This small molecule binds to this protein.
Small molecule (SMILES): COCCO[C@@H](C)CO[C@H](C)CO[C@H](C)COC(C)CO[C@@H](C)CO[C@@H](C)CO[C@H](C)CO[C@H](C)COC[C@H](C)N

Binding-site contacts:
Ligand atom OH contacts residue GLY1 of chain 1.D at 4.2 Å.
Ligand atom C20 contacts residue HIS254 of chain 1.A at 4.0 Å.
Ligand atom C3 contacts residue TYR358 of chain 1.A at 4.1 Å (hydrophobic).
Ligand atom C contacts residue GLU388 of chain 1.A at 4.0 Å.
Ligand atom C32 contacts residue VAL243 of chain 1.A at 3.6 Å (hydrophobic).
Ligand atom C36 contacts residue THR256 of chain 1.A at 3.8 Å.
Ligand atom C contacts residue ARG409 of chain 1.A at 3.6 Å.
Ligand atom O10 contacts residue ILE253 of chain 1.A at 4.2 Å.
Ligand atom C19 contacts residue ASP271 of chain 1.A at 4.2 Å.
Ligand atom O10 contacts residue GLY1 of chain 1.D at 4.1 Å.
Ligand atom C36 contacts residue ILE241 of chain 1.A at 3.4 Å (hydrophobic).
Ligand atom C32 contacts residue ILE253 of chain 1.A at 4.1 Å (hydrophobic).
Ligand atom C3 contacts residue HIS361 of chain 1.A at 3.8 Å.
Ligand atom C17 contacts residue HIS357 of chain 1.A at 3.4 Å.
Ligand atom C33 contacts residue VAL243 of chain 1.A at 4.1 Å (hydrophobic).
Ligand atom C2 contacts residue TYR358 of chain 1.A at 3.5 Å (hydrophobic).
Ligand atom C19 contacts residue ILE253 of chain 1.A at 4.0 Å (hydrophobic).
Ligand atom OH contacts residue GLU388 of chain 1.A at 3.6 Å.
Ligand atom C17 contacts residue GLU388 of chain 1.A at 3.6 Å.
Ligand atom C5 contacts residue GLY360 of chain 1.A at 4.0 Å.
Ligand atom C20 contacts residue ILE253 of chain 1.A at 3.5 Å (hydrophobic).
Ligand atom C33 contacts residue THR256 of chain 1.A at 4.1 Å.
Ligand atom C contacts residue GLY1 of chain 1.D at 4.1 Å.
Ligand atom C4 contacts residue HIS368 of chain 1.A at 3.8 Å.
Ligand atom OH contacts residue HIS357 of chain 1.A at 4.0 Å.
Ligand atom O11 contacts residue THR256 of chain 1.A at 4.2 Å.
Ligand atom C19 contacts residue ARG409 of chain 1.A at 4.2 Å.
Ligand atom C contacts residue ILE253 of chain 1.A at 4.1 Å (hydrophobic).
Ligand atom C33 contacts residue HIS254 of chain 1.A at 3.7 Å.
Ligand atom C2 contacts residue GLU388 of chain 1.A at 3.8 Å.
Ligand atom C5 contacts residue HIS368 of chain 1.A at 4.0 Å.
Ligand atom C5 contacts residue HIS361 of chain 1.A at 3.9 Å.
Ligand atom C3 contacts residue GLU388 of chain 1.A at 3.6 Å.
Ligand atom C2 contacts residue HIS357 of chain 1.A at 3.5 Å.
Ligand atom O contacts residue ILE253 of chain 1.A at 3.9 Å.
Ligand atom O10 contacts residue HIS254 of chain 1.A at 4.0 Å.
Ligand atom C3 contacts residue GLY1 of chain 1.D at 4.1 Å.
Ligand atom C37 contacts residue ILE241 of chain 1.A at 3.4 Å (hydrophobic).
Ligand atom C19 contacts residue GLY1 of chain 1.D at 3.7 Å.
Ligand atom C33 contacts residue ILE253 of chain 1.A at 4.3 Å (hydrophobic).

Sequence of chain 1.A:
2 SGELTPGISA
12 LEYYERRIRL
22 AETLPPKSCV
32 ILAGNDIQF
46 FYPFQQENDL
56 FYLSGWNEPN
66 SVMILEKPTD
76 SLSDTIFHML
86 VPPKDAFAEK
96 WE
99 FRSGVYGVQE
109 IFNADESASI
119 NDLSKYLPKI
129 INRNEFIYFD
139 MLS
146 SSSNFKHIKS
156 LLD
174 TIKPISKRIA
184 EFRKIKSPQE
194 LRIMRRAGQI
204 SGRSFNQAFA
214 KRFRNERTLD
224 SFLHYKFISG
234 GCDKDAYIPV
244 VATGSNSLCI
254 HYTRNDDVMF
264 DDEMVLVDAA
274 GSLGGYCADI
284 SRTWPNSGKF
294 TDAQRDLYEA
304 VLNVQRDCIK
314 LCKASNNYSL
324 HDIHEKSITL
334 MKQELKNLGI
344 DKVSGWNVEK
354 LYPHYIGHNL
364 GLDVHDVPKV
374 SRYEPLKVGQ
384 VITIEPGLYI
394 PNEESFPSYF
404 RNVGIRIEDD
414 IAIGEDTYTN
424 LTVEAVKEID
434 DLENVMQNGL